Binding-site contacts:
Ligand atom N2 contacts residue ASN697 of chain 1.A at 2.9 Å (h-bond).
Ligand atom C2 contacts residue GLN1051 of chain 1.A at 3.9 Å.
Ligand atom C7 contacts residue ASN697 of chain 1.A at 3.3 Å.
Ligand atom C3 contacts residue ASN697 of chain 1.A at 3.8 Å.
Ligand atom C4 contacts residue ASN697 of chain 1.A at 4.2 Å.
Ligand atom C5 contacts residue ASN697 of chain 1.A at 3.7 Å.
Ligand atom O7 contacts residue LEU902 of chain 1.A at 3.4 Å.
Ligand atom O7 contacts residue ASN697 of chain 1.A at 3.3 Å (h-bond).
Ligand atom C7 contacts residue GLN1051 of chain 1.A at 3.6 Å.
Ligand atom C8 contacts residue LEU902 of chain 1.A at 4.2 Å (hydrophobic).
Ligand atom C1 contacts residue ASN697 of chain 1.A at 1.4 Å.
Ligand atom O5 contacts residue ASN697 of chain 1.A at 2.4 Å (h-bond).
Ligand atom C2 contacts residue ASN697 of chain 1.A at 2.5 Å.
Ligand atom C5 contacts residue LEU902 of chain 1.A at 4.4 Å (hydrophobic).
Ligand atom C5 contacts residue GLN906 of chain 1.A at 4.0 Å.
Ligand atom C7 contacts residue LEU902 of chain 1.A at 3.8 Å (hydrophobic).
Ligand atom C1 contacts residue GLN1051 of chain 1.A at 3.9 Å.
Ligand atom C8 contacts residue GLN906 of chain 1.A at 4.2 Å.
Ligand atom O4 contacts residue LEU902 of chain 1.A at 4.2 Å.
Ligand atom N2 contacts residue LEU902 of chain 1.A at 4.5 Å.
Ligand atom C8 contacts residue GLN1051 of chain 1.A at 4.2 Å.
Ligand atom O7 contacts residue GLN1051 of chain 1.A at 2.7 Å (h-bond).
Ligand atom O5 contacts residue GLN1051 of chain 1.A at 4.1 Å.
Ligand atom C6 contacts residue GLN906 of chain 1.A at 3.4 Å.
Ligand atom N2 contacts residue GLN1051 of chain 1.A at 4.4 Å.
Ligand atom O6 contacts residue GLN906 of chain 1.A at 3.8 Å.
Ligand atom C8 contacts residue ASN697 of chain 1.A at 4.4 Å.

Sequence of chain 1.A:
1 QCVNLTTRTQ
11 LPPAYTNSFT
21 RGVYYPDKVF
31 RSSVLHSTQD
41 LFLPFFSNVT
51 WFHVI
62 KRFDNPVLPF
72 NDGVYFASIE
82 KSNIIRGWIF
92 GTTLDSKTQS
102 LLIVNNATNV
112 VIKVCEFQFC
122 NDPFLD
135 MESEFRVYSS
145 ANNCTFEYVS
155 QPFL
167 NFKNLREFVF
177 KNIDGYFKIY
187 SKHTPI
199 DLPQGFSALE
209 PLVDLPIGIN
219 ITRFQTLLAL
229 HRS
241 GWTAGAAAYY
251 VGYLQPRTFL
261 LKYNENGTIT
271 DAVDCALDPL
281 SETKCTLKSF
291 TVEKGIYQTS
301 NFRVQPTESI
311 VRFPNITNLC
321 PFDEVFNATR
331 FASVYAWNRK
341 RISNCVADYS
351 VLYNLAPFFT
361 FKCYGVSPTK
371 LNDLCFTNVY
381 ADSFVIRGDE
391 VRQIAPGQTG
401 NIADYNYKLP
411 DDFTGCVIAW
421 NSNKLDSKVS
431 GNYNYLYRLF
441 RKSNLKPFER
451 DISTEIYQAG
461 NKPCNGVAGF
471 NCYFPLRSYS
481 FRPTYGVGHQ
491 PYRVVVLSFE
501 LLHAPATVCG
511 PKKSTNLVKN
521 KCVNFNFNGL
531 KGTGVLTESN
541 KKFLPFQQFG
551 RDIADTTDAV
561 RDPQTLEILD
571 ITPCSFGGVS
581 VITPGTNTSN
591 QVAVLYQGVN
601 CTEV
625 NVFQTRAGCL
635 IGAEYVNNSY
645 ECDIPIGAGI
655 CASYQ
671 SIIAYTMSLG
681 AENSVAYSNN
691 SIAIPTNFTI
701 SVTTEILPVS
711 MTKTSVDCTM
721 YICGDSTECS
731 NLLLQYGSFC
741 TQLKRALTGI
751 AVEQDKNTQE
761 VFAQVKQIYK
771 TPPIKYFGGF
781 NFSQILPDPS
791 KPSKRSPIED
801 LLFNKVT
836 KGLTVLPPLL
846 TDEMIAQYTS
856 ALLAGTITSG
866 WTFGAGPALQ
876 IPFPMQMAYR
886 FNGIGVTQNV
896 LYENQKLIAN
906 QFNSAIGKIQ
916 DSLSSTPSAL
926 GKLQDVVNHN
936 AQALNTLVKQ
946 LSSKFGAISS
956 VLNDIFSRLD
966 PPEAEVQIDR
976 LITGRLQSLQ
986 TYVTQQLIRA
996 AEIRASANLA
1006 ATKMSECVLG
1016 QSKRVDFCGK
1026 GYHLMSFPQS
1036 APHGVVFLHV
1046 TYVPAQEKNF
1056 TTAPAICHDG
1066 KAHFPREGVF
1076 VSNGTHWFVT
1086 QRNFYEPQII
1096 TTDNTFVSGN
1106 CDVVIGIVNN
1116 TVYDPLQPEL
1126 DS

A small-molecule ligand and the protein it binds are described below.
Small molecule (SMILES): CC(=O)N[C@H]1[C@H](O[C@H]2[C@H](O)[C@@H](NC(C)=O)CO[C@@H]2CO)O[C@H](CO)[C@@H](O)[C@@H]1O